Sequence of chain 1.B:
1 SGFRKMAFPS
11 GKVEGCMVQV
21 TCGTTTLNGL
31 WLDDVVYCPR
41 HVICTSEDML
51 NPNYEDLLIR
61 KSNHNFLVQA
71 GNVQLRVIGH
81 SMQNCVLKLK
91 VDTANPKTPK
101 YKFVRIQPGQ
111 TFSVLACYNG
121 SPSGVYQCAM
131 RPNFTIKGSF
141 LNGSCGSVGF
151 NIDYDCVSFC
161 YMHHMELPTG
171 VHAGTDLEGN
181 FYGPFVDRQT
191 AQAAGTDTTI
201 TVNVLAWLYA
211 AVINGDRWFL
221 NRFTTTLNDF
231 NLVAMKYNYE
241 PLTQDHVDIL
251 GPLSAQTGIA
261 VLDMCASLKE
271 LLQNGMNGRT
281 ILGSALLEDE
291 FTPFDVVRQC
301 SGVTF

A small-molecule ligand and the protein it binds are described below.
Small molecule (SMILES): O=C(Nc1cncc2c1CCCC2)[C@@H]1CNS(=O)(=O)c2ccc(Cl)cc21

Sequence of chain 1.A:
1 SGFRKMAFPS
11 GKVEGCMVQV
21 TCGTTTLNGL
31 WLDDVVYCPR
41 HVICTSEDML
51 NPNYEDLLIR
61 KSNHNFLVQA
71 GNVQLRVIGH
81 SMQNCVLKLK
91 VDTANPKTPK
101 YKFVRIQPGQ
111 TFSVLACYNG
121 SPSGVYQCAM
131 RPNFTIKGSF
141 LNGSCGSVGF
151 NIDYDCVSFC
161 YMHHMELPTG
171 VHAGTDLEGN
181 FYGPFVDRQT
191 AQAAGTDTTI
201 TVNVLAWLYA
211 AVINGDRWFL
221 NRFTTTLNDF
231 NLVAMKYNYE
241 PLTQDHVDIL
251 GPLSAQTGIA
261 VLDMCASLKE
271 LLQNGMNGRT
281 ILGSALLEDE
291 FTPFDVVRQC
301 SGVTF

Binding-site contacts:
Ligand atom C10 contacts residue HIS163 of chain 1.B at 3.4 Å.
Ligand atom C1 contacts residue MET165 of chain 1.B at 3.8 Å (hydrophobic).
Ligand atom N2 contacts residue SER144 of chain 1.B at 3.7 Å.
Ligand atom C contacts residue HIS164 of chain 1.B at 3.9 Å.
Ligand atom C5 contacts residue MET49 of chain 1.B at 3.8 Å (hydrophobic).
Ligand atom C5 contacts residue MET165 of chain 1.B at 3.6 Å (hydrophobic).
Ligand atom C1 contacts residue MET49 of chain 1.B at 3.6 Å (hydrophobic).
Ligand atom C2 contacts residue ARG188 of chain 1.B at 3.4 Å.
Ligand atom C11 contacts residue PHE140 of chain 1.B at 3.8 Å (hydrophobic).
Ligand atom N2 contacts residue GLU166 of chain 1.B at 3.9 Å.
Ligand atom CL contacts residue HIS164 of chain 1.B at 3.6 Å.
Ligand atom N2 contacts residue HIS163 of chain 1.B at 2.8 Å (h-bond).
Ligand atom C10 contacts residue MET165 of chain 1.B at 3.8 Å (hydrophobic).
Ligand atom C2 contacts residue GLN189 of chain 1.B at 4.0 Å.
Ligand atom C13 contacts residue PHE140 of chain 1.B at 4.0 Å (hydrophobic).
Ligand atom C5 contacts residue HIS41 of chain 1.B at 4.0 Å.
Ligand atom C2 contacts residue MET49 of chain 1.B at 3.8 Å (hydrophobic).
Ligand atom C11 contacts residue LEU141 of chain 1.B at 3.8 Å (hydrophobic).
Ligand atom C10 contacts residue GLU166 of chain 1.B at 3.7 Å.
Ligand atom C12 contacts residue GLU166 of chain 1.B at 3.7 Å.
Ligand atom C5 contacts residue HIS164 of chain 1.B at 3.4 Å.
Ligand atom C contacts residue MET165 of chain 1.B at 3.5 Å (hydrophobic).
Ligand atom C3 contacts residue MET49 of chain 1.B at 4.0 Å (hydrophobic).
Ligand atom O1 contacts residue GLN189 of chain 1.B at 3.5 Å.
Ligand atom CL contacts residue ASP187 of chain 1.B at 3.4 Å.
Ligand atom C10 contacts residue CYS145 of chain 1.B at 3.8 Å (hydrophobic).
Ligand atom C13 contacts residue GLU166 of chain 1.B at 3.5 Å.
Ligand atom O2 contacts residue MET165 of chain 1.B at 3.3 Å.
Ligand atom C8 contacts residue MET165 of chain 1.B at 3.9 Å (hydrophobic).
Ligand atom N1 contacts residue CYS145 of chain 1.B at 4.0 Å.
Ligand atom C1 contacts residue ARG188 of chain 1.B at 3.6 Å.
Ligand atom C contacts residue MET49 of chain 1.B at 3.6 Å (hydrophobic).
Ligand atom C11 contacts residue HIS163 of chain 1.B at 3.9 Å.
Ligand atom C9 contacts residue GLU166 of chain 1.B at 4.0 Å.
Ligand atom O contacts residue GLN189 of chain 1.B at 3.9 Å.
Ligand atom O2 contacts residue GLU166 of chain 1.B at 3.0 Å (salt-bridge).
Ligand atom C8 contacts residue GLU166 of chain 1.B at 4.0 Å.
Ligand atom CL contacts residue HIS41 of chain 1.B at 3.3 Å.
Ligand atom CL contacts residue MET165 of chain 1.B at 3.8 Å.
Ligand atom C11 contacts residue GLU166 of chain 1.B at 3.6 Å.